Sequence of chain 4.B:
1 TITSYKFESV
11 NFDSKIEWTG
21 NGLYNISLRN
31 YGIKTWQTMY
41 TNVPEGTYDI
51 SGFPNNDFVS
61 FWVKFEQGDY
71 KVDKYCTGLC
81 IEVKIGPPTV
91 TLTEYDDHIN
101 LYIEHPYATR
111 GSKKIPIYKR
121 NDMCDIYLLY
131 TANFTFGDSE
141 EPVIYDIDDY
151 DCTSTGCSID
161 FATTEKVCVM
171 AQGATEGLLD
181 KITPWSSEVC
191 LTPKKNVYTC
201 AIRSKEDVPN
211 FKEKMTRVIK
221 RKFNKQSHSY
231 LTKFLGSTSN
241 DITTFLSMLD

Binding-site contacts:
Ligand atom N2 contacts residue ASN133 of chain 4.B at 2.9 Å (h-bond).
Ligand atom C7 contacts residue ASN133 of chain 4.B at 4.1 Å.
Ligand atom C2 contacts residue ASN133 of chain 4.B at 2.4 Å.
Ligand atom C3 contacts residue ASN133 of chain 4.B at 3.8 Å.
Ligand atom C7 contacts residue TRP185 of chain 4.B at 4.5 Å (hydrophobic).
Ligand atom O5 contacts residue ASN133 of chain 4.B at 2.4 Å (h-bond).
Ligand atom C5 contacts residue ASN133 of chain 4.B at 3.7 Å.
Ligand atom O5 contacts residue ILE144 of chain 4.B at 3.1 Å.
Ligand atom C7 contacts residue MET170 of chain 4.B at 4.0 Å (hydrophobic).
Ligand atom N2 contacts residue TRP185 of chain 4.B at 4.0 Å.
Ligand atom C5 contacts residue ILE144 of chain 4.B at 3.9 Å (hydrophobic).
Ligand atom N2 contacts residue MET170 of chain 4.B at 4.4 Å.
Ligand atom C6 contacts residue ILE144 of chain 4.B at 4.0 Å (hydrophobic).
Ligand atom C1 contacts residue ASN133 of chain 4.B at 1.4 Å.
Ligand atom O7 contacts residue MET170 of chain 4.B at 3.6 Å.
Ligand atom C4 contacts residue ASN133 of chain 4.B at 4.2 Å.
Ligand atom O5 contacts residue PRO142 of chain 4.B at 4.4 Å.
Ligand atom C1 contacts residue ILE144 of chain 4.B at 3.5 Å (hydrophobic).
Ligand atom C8 contacts residue TRP185 of chain 4.B at 3.9 Å (hydrophobic).

A small-molecule ligand and the protein it binds are described below.
Small molecule (SMILES): CC(=O)N[C@@H]1[C@@H](O)[C@H](O)[C@@H](CO)O[C@H]1O